This small molecule binds to this protein.
Small molecule (SMILES): Nc1ncnc2c1ncn2[C@@H]1C[C@@H](O)[C@@H](COP(=O)(O)O)O1

Binding-site contacts:
Ligand atom N9 contacts residue GLY437 of chain 2.A at 3.3 Å (h-bond).
Ligand atom N7 contacts residue PRO429 of chain 2.A at 4.3 Å.
Ligand atom N6 contacts residue SER430 of chain 2.A at 3.7 Å.
Ligand atom C3' contacts residue GLY437 of chain 2.A at 3.9 Å.
Ligand atom C6 contacts residue PRO218 of chain 2.A at 4.2 Å (hydrophobic).
Ligand atom O3' contacts residue GLY437 of chain 2.A at 3.9 Å.
Ligand atom O3P contacts residue LYS439 of chain 2.A at 2.9 Å.
Ligand atom C2' contacts residue GLU215 of chain 2.A at 3.6 Å.
Ligand atom N9 contacts residue PRO218 of chain 2.A at 4.2 Å.
Ligand atom N9 contacts residue VAL217 of chain 2.A at 4.4 Å.
Ligand atom C8 contacts residue VAL217 of chain 2.A at 3.5 Å (hydrophobic).
Ligand atom C8 contacts residue GLY437 of chain 2.A at 2.8 Å.
Ligand atom N6 contacts residue ASP407 of chain 2.A at 3.6 Å (salt-bridge).
Ligand atom C8 contacts residue PRO218 of chain 2.A at 4.2 Å (hydrophobic).
Ligand atom O2P contacts residue HIS426 of chain 2.A at 3.6 Å.
Ligand atom C6 contacts residue HIS428 of chain 2.A at 4.2 Å.
Ligand atom O3' contacts residue GLU215 of chain 2.A at 3.5 Å (salt-bridge).
Ligand atom N7 contacts residue PRO218 of chain 2.A at 4.0 Å.
Ligand atom N1 contacts residue HIS428 of chain 2.A at 3.3 Å.
Ligand atom N7 contacts residue GLY437 of chain 2.A at 3.5 Å (h-bond).
Ligand atom N6 contacts residue HIS428 of chain 2.A at 4.0 Å.
Ligand atom C2' contacts residue ASP216 of chain 2.A at 4.3 Å.
Ligand atom C2' contacts residue GLY437 of chain 2.A at 2.8 Å.
Ligand atom C4 contacts residue PRO218 of chain 2.A at 4.1 Å (hydrophobic).
Ligand atom C8 contacts residue PRO429 of chain 2.A at 4.3 Å (hydrophobic).
Ligand atom N3 contacts residue PRO429 of chain 2.A at 4.4 Å.
Ligand atom C6 contacts residue SER430 of chain 2.A at 4.2 Å.
Ligand atom O3' contacts residue LYS439 of chain 2.A at 3.5 Å.
Ligand atom C5 contacts residue PRO218 of chain 2.A at 4.0 Å (hydrophobic).
Ligand atom O5' contacts residue LYS439 of chain 2.A at 3.8 Å.
Ligand atom O3' contacts residue ILE420 of chain 2.A at 4.2 Å.
Ligand atom O1P contacts residue HIS426 of chain 2.A at 2.7 Å (h-bond).
Ligand atom C2 contacts residue HIS428 of chain 2.A at 3.8 Å.
Ligand atom O1P contacts residue LYS439 of chain 2.A at 2.6 Å.
Ligand atom P contacts residue HIS426 of chain 2.A at 3.9 Å.
Ligand atom P contacts residue LYS439 of chain 2.A at 3.3 Å.
Ligand atom C1' contacts residue GLY437 of chain 2.A at 3.3 Å.
Ligand atom N7 contacts residue VAL217 of chain 2.A at 3.7 Å.
Ligand atom C3' contacts residue GLU215 of chain 2.A at 3.3 Å.
Ligand atom N9 contacts residue PRO429 of chain 2.A at 4.3 Å.

Sequence of chain 2.A:
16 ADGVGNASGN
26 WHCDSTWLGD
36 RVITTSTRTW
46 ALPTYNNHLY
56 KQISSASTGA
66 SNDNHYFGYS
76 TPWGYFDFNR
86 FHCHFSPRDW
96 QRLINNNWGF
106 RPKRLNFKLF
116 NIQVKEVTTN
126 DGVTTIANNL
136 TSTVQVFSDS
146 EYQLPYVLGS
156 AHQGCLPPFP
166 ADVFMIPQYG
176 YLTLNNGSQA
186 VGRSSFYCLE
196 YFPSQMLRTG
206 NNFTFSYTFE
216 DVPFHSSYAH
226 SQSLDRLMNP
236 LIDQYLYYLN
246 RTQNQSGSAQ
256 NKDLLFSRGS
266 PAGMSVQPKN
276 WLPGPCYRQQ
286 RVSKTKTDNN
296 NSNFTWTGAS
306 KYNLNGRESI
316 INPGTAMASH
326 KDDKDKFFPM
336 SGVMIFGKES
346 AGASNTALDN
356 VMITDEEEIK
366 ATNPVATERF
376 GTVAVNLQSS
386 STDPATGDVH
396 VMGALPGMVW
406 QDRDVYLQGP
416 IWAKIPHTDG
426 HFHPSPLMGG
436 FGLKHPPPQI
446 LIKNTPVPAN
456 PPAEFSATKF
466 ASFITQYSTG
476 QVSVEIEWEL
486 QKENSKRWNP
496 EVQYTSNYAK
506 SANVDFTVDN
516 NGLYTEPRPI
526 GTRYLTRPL